This protein binds this small molecule.
Small molecule (SMILES): CC(=O)N[C@H]1[C@H](O[C@H]2[C@H](O)[C@@H](NC(C)=O)CO[C@@H]2CO)O[C@H](CO)[C@@H](O)[C@@H]1O

Binding-site contacts:
Ligand atom C5 contacts residue THR294 of chain 1.F at 3.9 Å.
Ligand atom N2 contacts residue ASN292 of chain 1.F at 2.8 Å (h-bond).
Ligand atom C1 contacts residue THR294 of chain 1.F at 3.7 Å.
Ligand atom C8 contacts residue ASN292 of chain 1.F at 4.4 Å.
Ligand atom C5 contacts residue ASN292 of chain 1.F at 3.7 Å.
Ligand atom O5 contacts residue ASP295 of chain 1.F at 3.4 Å.
Ligand atom C7 contacts residue ASN292 of chain 1.F at 3.3 Å.
Ligand atom O6 contacts residue ASP295 of chain 1.F at 4.1 Å.
Ligand atom O5 contacts residue THR294 of chain 1.F at 3.8 Å.
Ligand atom O5 contacts residue ASN292 of chain 1.F at 2.4 Å (h-bond).
Ligand atom C4 contacts residue ASN292 of chain 1.F at 4.2 Å.
Ligand atom C6 contacts residue THR294 of chain 1.F at 4.1 Å.
Ligand atom C3 contacts residue ASN292 of chain 1.F at 3.6 Å.
Ligand atom C2 contacts residue ASN292 of chain 1.F at 2.4 Å.
Ligand atom C1 contacts residue ASN292 of chain 1.F at 1.4 Å.
Ligand atom O7 contacts residue ASN292 of chain 1.F at 3.5 Å (h-bond).
Ligand atom C6 contacts residue ASP295 of chain 1.F at 4.1 Å.
Ligand atom C1 contacts residue ASP295 of chain 1.F at 4.2 Å.
Ligand atom C5 contacts residue ASP295 of chain 1.F at 4.5 Å.

Sequence of chain 1.F:
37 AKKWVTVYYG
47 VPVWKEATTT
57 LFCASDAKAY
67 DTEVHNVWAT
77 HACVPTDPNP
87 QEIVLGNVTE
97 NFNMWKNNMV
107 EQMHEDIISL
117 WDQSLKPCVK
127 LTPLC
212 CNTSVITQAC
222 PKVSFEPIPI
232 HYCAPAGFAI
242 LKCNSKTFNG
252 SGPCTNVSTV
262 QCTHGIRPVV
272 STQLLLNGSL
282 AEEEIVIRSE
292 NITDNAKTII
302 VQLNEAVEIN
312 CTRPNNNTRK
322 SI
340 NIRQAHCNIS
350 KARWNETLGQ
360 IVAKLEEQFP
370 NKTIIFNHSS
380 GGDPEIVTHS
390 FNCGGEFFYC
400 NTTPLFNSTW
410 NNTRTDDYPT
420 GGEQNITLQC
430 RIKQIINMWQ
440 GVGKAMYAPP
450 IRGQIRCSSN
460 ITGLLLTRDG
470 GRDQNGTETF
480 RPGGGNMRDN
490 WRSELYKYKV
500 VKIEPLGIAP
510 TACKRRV